Sequence of chain 1.C:
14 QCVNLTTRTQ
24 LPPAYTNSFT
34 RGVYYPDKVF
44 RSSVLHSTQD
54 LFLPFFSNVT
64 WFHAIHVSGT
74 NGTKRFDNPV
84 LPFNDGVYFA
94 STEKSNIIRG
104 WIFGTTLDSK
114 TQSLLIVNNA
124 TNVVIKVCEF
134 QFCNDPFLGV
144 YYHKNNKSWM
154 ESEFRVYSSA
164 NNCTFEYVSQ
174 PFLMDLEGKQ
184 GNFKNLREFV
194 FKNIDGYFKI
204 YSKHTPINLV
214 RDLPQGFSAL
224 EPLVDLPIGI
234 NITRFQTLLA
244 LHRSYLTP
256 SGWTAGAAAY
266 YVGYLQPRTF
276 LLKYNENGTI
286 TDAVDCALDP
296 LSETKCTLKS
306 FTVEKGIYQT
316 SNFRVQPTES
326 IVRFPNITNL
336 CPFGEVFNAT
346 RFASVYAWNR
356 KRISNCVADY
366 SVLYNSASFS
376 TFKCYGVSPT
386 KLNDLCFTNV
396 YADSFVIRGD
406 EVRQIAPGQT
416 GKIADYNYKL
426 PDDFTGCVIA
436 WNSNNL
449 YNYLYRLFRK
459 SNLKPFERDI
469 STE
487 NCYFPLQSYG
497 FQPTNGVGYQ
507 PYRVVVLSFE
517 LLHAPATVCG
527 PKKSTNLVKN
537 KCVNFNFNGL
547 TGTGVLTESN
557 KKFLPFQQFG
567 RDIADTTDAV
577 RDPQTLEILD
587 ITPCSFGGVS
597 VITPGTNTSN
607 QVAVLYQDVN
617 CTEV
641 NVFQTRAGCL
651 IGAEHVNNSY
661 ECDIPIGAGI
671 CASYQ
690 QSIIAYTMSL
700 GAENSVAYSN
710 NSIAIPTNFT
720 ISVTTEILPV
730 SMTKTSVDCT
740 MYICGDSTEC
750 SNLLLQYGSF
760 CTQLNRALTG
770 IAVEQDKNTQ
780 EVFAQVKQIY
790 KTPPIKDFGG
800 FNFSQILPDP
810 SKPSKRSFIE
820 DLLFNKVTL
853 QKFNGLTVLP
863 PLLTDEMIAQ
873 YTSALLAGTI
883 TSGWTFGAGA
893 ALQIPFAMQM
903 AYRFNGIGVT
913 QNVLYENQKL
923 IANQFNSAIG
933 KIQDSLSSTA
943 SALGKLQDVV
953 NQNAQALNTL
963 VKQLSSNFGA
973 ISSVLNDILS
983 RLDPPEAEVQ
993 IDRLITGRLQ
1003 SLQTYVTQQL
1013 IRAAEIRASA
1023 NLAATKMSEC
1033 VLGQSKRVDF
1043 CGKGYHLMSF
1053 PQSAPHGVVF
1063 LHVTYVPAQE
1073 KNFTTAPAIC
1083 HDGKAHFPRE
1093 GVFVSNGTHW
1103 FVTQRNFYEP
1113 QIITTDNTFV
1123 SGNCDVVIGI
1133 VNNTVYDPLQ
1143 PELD

Binding-site contacts:
Ligand atom N2 contacts residue THR1100 of chain 1.C at 4.0 Å.
Ligand atom C5 contacts residue ASN1098 of chain 1.C at 3.6 Å.
Ligand atom C1 contacts residue HIS1101 of chain 1.C at 4.3 Å.
Ligand atom C1 contacts residue ASN1098 of chain 1.C at 1.4 Å.
Ligand atom C6 contacts residue HIS1101 of chain 1.C at 4.3 Å.
Ligand atom O5 contacts residue PHE1103 of chain 1.C at 4.0 Å.
Ligand atom C1 contacts residue THR1100 of chain 1.C at 4.1 Å.
Ligand atom C2 contacts residue ASN1098 of chain 1.C at 2.4 Å.
Ligand atom C3 contacts residue ASN1098 of chain 1.C at 3.8 Å.
Ligand atom O4 contacts residue HIS1101 of chain 1.C at 4.0 Å.
Ligand atom C8 contacts residue ASN1098 of chain 1.C at 3.5 Å.
Ligand atom O7 contacts residue ASN1098 of chain 1.C at 3.2 Å (h-bond).
Ligand atom N2 contacts residue ASN1098 of chain 1.C at 2.9 Å (h-bond).
Ligand atom C5 contacts residue HIS1101 of chain 1.C at 3.5 Å.
Ligand atom C7 contacts residue ASN1098 of chain 1.C at 3.2 Å.
Ligand atom C6 contacts residue PHE1103 of chain 1.C at 3.7 Å (hydrophobic).
Ligand atom C2 contacts residue THR1100 of chain 1.C at 4.4 Å.
Ligand atom O6 contacts residue PHE1103 of chain 1.C at 4.2 Å.
Ligand atom C3 contacts residue HIS1101 of chain 1.C at 4.3 Å.
Ligand atom C5 contacts residue PHE1103 of chain 1.C at 4.2 Å (hydrophobic).
Ligand atom C8 contacts residue THR1100 of chain 1.C at 4.2 Å.
Ligand atom O5 contacts residue HIS1101 of chain 1.C at 4.3 Å.
Ligand atom C4 contacts residue ASN1098 of chain 1.C at 4.2 Å.
Ligand atom C4 contacts residue HIS1101 of chain 1.C at 4.2 Å.
Ligand atom O5 contacts residue ASN1098 of chain 1.C at 2.3 Å (h-bond).
Ligand atom C3 contacts residue THR1100 of chain 1.C at 4.3 Å.

The protein below binds the small molecule below.
Small molecule (SMILES): CC(=O)N[C@H]1[C@H](O[C@H]2[C@H](O)[C@@H](NC(C)=O)CO[C@@H]2CO)O[C@H](CO)[C@@H](O)[C@@H]1O